Binding-site contacts:
Ligand atom C4 contacts residue PHE191 of chain 1.A at 3.9 Å (hydrophobic).
Ligand atom C7 contacts residue TYR52 of chain 1.A at 4.2 Å (hydrophobic).
Ligand atom C2 contacts residue GLY50 of chain 1.A at 4.5 Å.
Ligand atom C7 contacts residue TRP51 of chain 1.A at 3.5 Å (hydrophobic).
Ligand atom O1 contacts residue ALA156 of chain 1.A at 3.4 Å (h-bond).
Ligand atom C1 contacts residue SER155 of chain 1.A at 3.7 Å.
Ligand atom C1 contacts residue TRP51 of chain 1.A at 3.8 Å (hydrophobic).
Ligand atom C4 contacts residue TRP51 of chain 1.A at 3.6 Å (hydrophobic).
Ligand atom C2 contacts residue ALA156 of chain 1.A at 3.8 Å (hydrophobic).
Ligand atom C5 contacts residue PHE191 of chain 1.A at 3.4 Å (hydrophobic).
Ligand atom C1 contacts residue ALA265 of chain 1.A at 3.9 Å (hydrophobic).
Ligand atom C8 contacts residue PHE191 of chain 1.A at 4.2 Å (hydrophobic).
Ligand atom C6 contacts residue ALA156 of chain 1.A at 3.6 Å (hydrophobic).
Ligand atom C6 contacts residue VAL110 of chain 1.A at 4.5 Å (hydrophobic).
Ligand atom N2 contacts residue TYR52 of chain 1.A at 3.9 Å.
Ligand atom O1 contacts residue SER155 of chain 1.A at 3.2 Å (h-bond).
Ligand atom N1 contacts residue ALA156 of chain 1.A at 4.1 Å.
Ligand atom C7 contacts residue ALA156 of chain 1.A at 3.5 Å (hydrophobic).
Ligand atom C6 contacts residue PHE191 of chain 1.A at 4.1 Å (hydrophobic).
Ligand atom C3 contacts residue TRP51 of chain 1.A at 3.4 Å (hydrophobic).
Ligand atom C8 contacts residue ILE214 of chain 1.A at 4.3 Å (hydrophobic).
Ligand atom C3 contacts residue ALA265 of chain 1.A at 4.3 Å (hydrophobic).
Ligand atom N1 contacts residue TRP51 of chain 1.A at 3.8 Å.
Ligand atom C2 contacts residue TRP51 of chain 1.A at 3.6 Å (hydrophobic).
Ligand atom O1 contacts residue GLY49 of chain 1.A at 4.4 Å.
Ligand atom O1 contacts residue GLY50 of chain 1.A at 3.3 Å (h-bond).
Ligand atom C2 contacts residue SER155 of chain 1.A at 3.7 Å.
Ligand atom C8 contacts residue TYR52 of chain 1.A at 4.0 Å (hydrophobic).
Ligand atom C3 contacts residue PHE191 of chain 1.A at 3.7 Å (hydrophobic).
Ligand atom C1 contacts residue HIS312 of chain 1.A at 3.3 Å.
Ligand atom N2 contacts residue ILE214 of chain 1.A at 3.3 Å.
Ligand atom O1 contacts residue TRP51 of chain 1.A at 2.8 Å (h-bond).
Ligand atom C4 contacts residue TYR52 of chain 1.A at 4.5 Å (hydrophobic).

Sequence of chain 1.A:
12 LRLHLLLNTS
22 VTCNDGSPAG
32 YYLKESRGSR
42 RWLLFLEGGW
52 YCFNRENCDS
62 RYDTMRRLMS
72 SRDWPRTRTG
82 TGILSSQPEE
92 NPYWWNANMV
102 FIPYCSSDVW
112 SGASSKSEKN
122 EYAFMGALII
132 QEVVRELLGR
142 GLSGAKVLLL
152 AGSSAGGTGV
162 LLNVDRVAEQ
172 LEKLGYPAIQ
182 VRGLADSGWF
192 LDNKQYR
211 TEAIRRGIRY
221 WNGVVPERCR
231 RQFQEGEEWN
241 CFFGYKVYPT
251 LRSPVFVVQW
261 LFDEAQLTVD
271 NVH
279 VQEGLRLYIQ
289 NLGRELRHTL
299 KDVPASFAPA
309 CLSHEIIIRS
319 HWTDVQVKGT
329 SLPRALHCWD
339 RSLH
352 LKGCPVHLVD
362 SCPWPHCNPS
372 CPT

This protein binds this small molecule.
Small molecule (SMILES): CC(=O)N1CCC(C#N)CC1